A protein and the small-molecule ligand that binds it are described below.
Small molecule (SMILES): CC(=O)N[C@@H]1[C@@H](O)[C@H](O)[C@@H](CO)O[C@H]1O

Sequence of chain 4.A:
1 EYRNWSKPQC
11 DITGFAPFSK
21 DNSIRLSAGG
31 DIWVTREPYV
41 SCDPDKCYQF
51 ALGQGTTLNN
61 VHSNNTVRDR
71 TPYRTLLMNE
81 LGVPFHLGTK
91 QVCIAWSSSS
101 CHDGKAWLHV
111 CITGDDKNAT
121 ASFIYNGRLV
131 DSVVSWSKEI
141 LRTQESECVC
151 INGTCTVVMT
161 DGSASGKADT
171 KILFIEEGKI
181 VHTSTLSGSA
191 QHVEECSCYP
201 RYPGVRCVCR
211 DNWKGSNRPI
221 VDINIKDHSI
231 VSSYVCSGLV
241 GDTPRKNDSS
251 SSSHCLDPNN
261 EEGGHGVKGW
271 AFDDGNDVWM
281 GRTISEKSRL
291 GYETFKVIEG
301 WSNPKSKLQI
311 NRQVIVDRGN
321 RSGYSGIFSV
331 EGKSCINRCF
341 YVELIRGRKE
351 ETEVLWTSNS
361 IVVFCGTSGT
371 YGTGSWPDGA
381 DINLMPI

Binding-site contacts:
Ligand atom N2 contacts residue ASN64 of chain 4.A at 2.9 Å (h-bond).
Ligand atom C2 contacts residue ASN64 of chain 4.A at 2.4 Å.
Ligand atom O7 contacts residue ASN64 of chain 4.A at 3.5 Å (h-bond).
Ligand atom C5 contacts residue ASN64 of chain 4.A at 3.7 Å.
Ligand atom C8 contacts residue LEU355 of chain 4.A at 3.5 Å (hydrophobic).
Ligand atom O5 contacts residue ASN64 of chain 4.A at 2.4 Å (h-bond).
Ligand atom C7 contacts residue ASN64 of chain 4.A at 3.4 Å.
Ligand atom N2 contacts residue LEU355 of chain 4.A at 4.1 Å.
Ligand atom O6 contacts residue ASN65 of chain 4.A at 3.9 Å.
Ligand atom C4 contacts residue ASN64 of chain 4.A at 4.2 Å.
Ligand atom C1 contacts residue ASN64 of chain 4.A at 1.5 Å.
Ligand atom C7 contacts residue LEU355 of chain 4.A at 4.1 Å (hydrophobic).
Ligand atom C3 contacts residue ASN64 of chain 4.A at 3.8 Å.